This protein binds this small molecule.
Small molecule (SMILES): CC(=O)N[C@H]1[C@H](O[C@H]2[C@H](O)[C@@H](NC(C)=O)CO[C@@H]2CO)O[C@H](CO)[C@@H](O[C@@H]2O[C@H](CO[C@H]3O[C@H](CO)[C@@H](O)[C@H](O)[C@@H]3O)[C@@H](O)[C@H](O[C@H]3O[C@H](CO)[C@@H](O)[C@H](O)[C@@H]3O)[C@@H]2O)[C@@H]1O

Sequence of chain 1.C:
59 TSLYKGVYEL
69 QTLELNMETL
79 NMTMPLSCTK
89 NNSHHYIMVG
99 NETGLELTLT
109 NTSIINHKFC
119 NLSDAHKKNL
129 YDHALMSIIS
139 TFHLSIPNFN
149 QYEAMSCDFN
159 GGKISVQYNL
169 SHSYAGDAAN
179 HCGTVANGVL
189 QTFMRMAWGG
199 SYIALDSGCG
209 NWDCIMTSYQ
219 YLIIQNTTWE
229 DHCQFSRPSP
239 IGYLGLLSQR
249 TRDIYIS

Binding-site contacts:
Ligand atom C2 contacts residue ASN106 of chain 1.D at 2.6 Å.
Ligand atom C6 contacts residue GLY132 of chain 1.D at 3.7 Å.
Ligand atom C1 contacts residue TYR134 of chain 1.D at 3.4 Å (hydrophobic).
Ligand atom C7 contacts residue SER108 of chain 1.D at 4.1 Å.
Ligand atom O6 contacts residue CYS231 of chain 1.C at 4.0 Å.
Ligand atom O6 contacts residue ARG235 of chain 1.C at 2.8 Å (salt-bridge).
Ligand atom O5 contacts residue SER234 of chain 1.C at 4.2 Å.
Ligand atom O4 contacts residue PHE233 of chain 1.C at 4.2 Å.
Ligand atom O4 contacts residue GLN232 of chain 1.C at 3.6 Å.
Ligand atom O5 contacts residue ASN106 of chain 1.D at 2.4 Å (h-bond).
Ligand atom O5 contacts residue TYR134 of chain 1.D at 3.7 Å.
Ligand atom C6 contacts residue SER234 of chain 1.C at 3.8 Å.
Ligand atom C7 contacts residue ASN106 of chain 1.D at 3.5 Å.
Ligand atom C1 contacts residue SER234 of chain 1.C at 4.2 Å.
Ligand atom C5 contacts residue ARG235 of chain 1.C at 4.2 Å.
Ligand atom C5 contacts residue SER234 of chain 1.C at 3.7 Å.
Ligand atom O6 contacts residue GLY132 of chain 1.D at 3.2 Å (h-bond).
Ligand atom N2 contacts residue PHE233 of chain 1.C at 4.2 Å.
Ligand atom C5 contacts residue CYS231 of chain 1.C at 4.2 Å (hydrophobic).
Ligand atom C6 contacts residue ARG235 of chain 1.C at 3.4 Å.
Ligand atom O6 contacts residue SER234 of chain 1.C at 3.6 Å.
Ligand atom C3 contacts residue PHE233 of chain 1.C at 3.9 Å (hydrophobic).
Ligand atom O3 contacts residue ARG235 of chain 1.C at 3.2 Å (salt-bridge).
Ligand atom O4 contacts residue CYS231 of chain 1.C at 3.5 Å (h-bond).
Ligand atom C5 contacts residue ASN106 of chain 1.D at 3.5 Å.
Ligand atom C6 contacts residue CYS231 of chain 1.C at 3.3 Å (hydrophobic).
Ligand atom C1 contacts residue ASN106 of chain 1.D at 1.4 Å.
Ligand atom O2 contacts residue PHE233 of chain 1.C at 3.7 Å.
Ligand atom O7 contacts residue ASN106 of chain 1.D at 2.6 Å (h-bond).
Ligand atom C1 contacts residue PHE233 of chain 1.C at 4.2 Å (hydrophobic).
Ligand atom O5 contacts residue VAL129 of chain 1.D at 3.9 Å.
Ligand atom C8 contacts residue ARG235 of chain 1.C at 3.2 Å.
Ligand atom C6 contacts residue TYR134 of chain 1.D at 3.9 Å (hydrophobic).
Ligand atom C5 contacts residue TYR134 of chain 1.D at 3.6 Å (hydrophobic).
Ligand atom C3 contacts residue SER234 of chain 1.C at 4.0 Å.
Ligand atom O4 contacts residue SER234 of chain 1.C at 4.0 Å.
Ligand atom C3 contacts residue ASN106 of chain 1.D at 3.8 Å.
Ligand atom O3 contacts residue SER234 of chain 1.C at 3.2 Å.
Ligand atom N2 contacts residue SER108 of chain 1.D at 3.6 Å.
Ligand atom N2 contacts residue ASN106 of chain 1.D at 2.9 Å (h-bond).

Sequence of chain 1.D:
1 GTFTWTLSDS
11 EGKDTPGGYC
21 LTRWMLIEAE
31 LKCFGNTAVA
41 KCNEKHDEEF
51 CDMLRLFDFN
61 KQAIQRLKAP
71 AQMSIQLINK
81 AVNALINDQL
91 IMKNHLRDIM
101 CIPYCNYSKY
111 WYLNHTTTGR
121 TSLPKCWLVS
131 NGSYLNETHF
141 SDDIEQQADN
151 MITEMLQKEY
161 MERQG